Sequence of chain 1.Y:
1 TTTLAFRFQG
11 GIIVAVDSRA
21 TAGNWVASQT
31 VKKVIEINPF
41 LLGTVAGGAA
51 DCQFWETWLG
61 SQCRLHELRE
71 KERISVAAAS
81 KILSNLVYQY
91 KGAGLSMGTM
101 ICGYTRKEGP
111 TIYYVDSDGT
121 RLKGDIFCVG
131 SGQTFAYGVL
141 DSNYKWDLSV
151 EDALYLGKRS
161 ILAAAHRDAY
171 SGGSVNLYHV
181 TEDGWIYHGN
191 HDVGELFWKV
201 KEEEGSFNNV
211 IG

This protein binds this small molecule.
Small molecule (SMILES): CC(C)C[C@H](NC(=O)[C@H](CCc1ccccc1)NC(=O)CN1CCOCC1)C(=O)N[C@@H](Cc1ccccc1)C(=O)N[C@@H](CC(C)C)[C@@H](O)[C@H](C)CO

Binding-site contacts:
Ligand atom C51 contacts residue THR1 of chain 1.Y at 1.5 Å.
Ligand atom C46 contacts residue ALA49 of chain 1.Y at 3.6 Å (hydrophobic).
Ligand atom C58 contacts residue THR1 of chain 1.Y at 2.5 Å.
Ligand atom O29 contacts residue ALA49 of chain 1.Y at 3.1 Å (h-bond).
Ligand atom C42 contacts residue THR1 of chain 1.Y at 2.4 Å.
Ligand atom C59 contacts residue THR1 of chain 1.Y at 2.5 Å.
Ligand atom C12 contacts residue ASP126 of chain 1.Z at 3.2 Å.
Ligand atom O9 contacts residue PRO127 of chain 1.Z at 3.3 Å.
Ligand atom O60 contacts residue THR1 of chain 1.Y at 3.0 Å (h-bond).
Ligand atom O48 contacts residue MES1 of chain 1.TA at 3.0 Å (h-bond).
Ligand atom C58 contacts residue ARG19 of chain 1.Y at 3.4 Å.
Ligand atom C3 contacts residue HIS108 of chain 1.Z at 3.7 Å.
Ligand atom O48 contacts residue THR1 of chain 1.Y at 2.3 Å (h-bond).
Ligand atom C23 contacts residue THR21 of chain 1.Y at 3.5 Å.
Ligand atom O48 contacts residue GLY47 of chain 1.Y at 3.0 Å (h-bond).
Ligand atom C11 contacts residue ASP126 of chain 1.Z at 3.5 Å.
Ligand atom C28 contacts residue THR21 of chain 1.Y at 3.7 Å.
Ligand atom O40 contacts residue THR21 of chain 1.Y at 3.0 Å (h-bond).
Ligand atom C39 contacts residue GLY47 of chain 1.Y at 3.6 Å.
Ligand atom C31 contacts residue GLY47 of chain 1.Y at 3.4 Å.
Ligand atom C44 contacts residue THR1 of chain 1.Y at 3.6 Å.
Ligand atom C42 contacts residue GLY47 of chain 1.Y at 3.7 Å.
Ligand atom O9 contacts residue HIS108 of chain 1.Z at 3.3 Å (h-bond).
Ligand atom C43 contacts residue GLY47 of chain 1.Y at 3.3 Å.
Ligand atom N41 contacts residue THR1 of chain 1.Y at 3.6 Å.
Ligand atom C47 contacts residue THR1 of chain 1.Y at 1.4 Å.
Ligand atom C43 contacts residue THR1 of chain 1.Y at 2.7 Å.
Ligand atom N30 contacts residue THR21 of chain 1.Y at 2.8 Å (h-bond).
Ligand atom C45 contacts residue VAL45 of chain 1.Y at 3.4 Å (hydrophobic).
Ligand atom C51 contacts residue TYR170 of chain 1.Y at 3.6 Å (hydrophobic).
Ligand atom N22 contacts residue ASP126 of chain 1.Z at 3.3 Å (salt-bridge).
Ligand atom O1 contacts residue HIS108 of chain 1.Z at 3.2 Å.
Ligand atom C58 contacts residue TYR170 of chain 1.Y at 3.1 Å (hydrophobic).
Ligand atom C18 contacts residue ARG101 of chain 1.Z at 3.7 Å.
Ligand atom O40 contacts residue ALA20 of chain 1.Y at 3.3 Å.
Ligand atom O60 contacts residue MES1 of chain 1.TA at 2.4 Å (h-bond).
Ligand atom C59 contacts residue MES1 of chain 1.TA at 3.5 Å.
Ligand atom C5 contacts residue HIS108 of chain 1.Z at 3.6 Å.
Ligand atom N41 contacts residue GLY47 of chain 1.Y at 2.8 Å (h-bond).
Ligand atom C27 contacts residue ALA27 of chain 1.Y at 3.3 Å (hydrophobic).

Sequence of chain 1.Z:
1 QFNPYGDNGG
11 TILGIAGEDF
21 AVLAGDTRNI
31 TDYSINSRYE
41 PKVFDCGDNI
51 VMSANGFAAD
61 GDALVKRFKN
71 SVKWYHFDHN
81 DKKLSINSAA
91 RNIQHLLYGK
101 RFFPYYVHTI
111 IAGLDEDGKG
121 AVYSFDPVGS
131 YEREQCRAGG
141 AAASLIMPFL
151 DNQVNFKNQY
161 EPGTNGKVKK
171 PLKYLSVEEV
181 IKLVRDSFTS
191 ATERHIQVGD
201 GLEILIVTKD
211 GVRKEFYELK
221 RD